Binding-site contacts:
Ligand atom O5 contacts residue ASP78 of chain 1.A at 3.6 Å.
Ligand atom C2 contacts residue ASN43 of chain 1.A at 2.4 Å.
Ligand atom C3 contacts residue ASN43 of chain 1.A at 3.8 Å.
Ligand atom C6 contacts residue SER46 of chain 1.A at 4.4 Å.
Ligand atom O7 contacts residue ASN43 of chain 1.A at 3.1 Å (h-bond).
Ligand atom C1 contacts residue SER46 of chain 1.A at 3.5 Å.
Ligand atom C6 contacts residue ASP78 of chain 1.A at 3.6 Å.
Ligand atom O5 contacts residue ASN43 of chain 1.A at 2.4 Å (h-bond).
Ligand atom C1 contacts residue SER45 of chain 1.A at 4.2 Å.
Ligand atom C5 contacts residue SER46 of chain 1.A at 4.3 Å.
Ligand atom O5 contacts residue SER46 of chain 1.A at 3.0 Å (h-bond).
Ligand atom O6 contacts residue SER46 of chain 1.A at 4.2 Å.
Ligand atom C5 contacts residue ASP78 of chain 1.A at 4.2 Å.
Ligand atom C8 contacts residue ASN43 of chain 1.A at 4.2 Å.
Ligand atom C4 contacts residue ASN43 of chain 1.A at 4.2 Å.
Ligand atom C7 contacts residue ASN43 of chain 1.A at 3.1 Å.
Ligand atom C5 contacts residue ASN43 of chain 1.A at 3.7 Å.
Ligand atom O6 contacts residue ASP78 of chain 1.A at 4.4 Å.
Ligand atom C4 contacts residue ASP78 of chain 1.A at 4.0 Å.
Ligand atom N2 contacts residue ASN43 of chain 1.A at 2.9 Å (h-bond).
Ligand atom C1 contacts residue ASN43 of chain 1.A at 1.4 Å.
Ligand atom O5 contacts residue SER45 of chain 1.A at 4.4 Å.

Sequence of chain 1.A:
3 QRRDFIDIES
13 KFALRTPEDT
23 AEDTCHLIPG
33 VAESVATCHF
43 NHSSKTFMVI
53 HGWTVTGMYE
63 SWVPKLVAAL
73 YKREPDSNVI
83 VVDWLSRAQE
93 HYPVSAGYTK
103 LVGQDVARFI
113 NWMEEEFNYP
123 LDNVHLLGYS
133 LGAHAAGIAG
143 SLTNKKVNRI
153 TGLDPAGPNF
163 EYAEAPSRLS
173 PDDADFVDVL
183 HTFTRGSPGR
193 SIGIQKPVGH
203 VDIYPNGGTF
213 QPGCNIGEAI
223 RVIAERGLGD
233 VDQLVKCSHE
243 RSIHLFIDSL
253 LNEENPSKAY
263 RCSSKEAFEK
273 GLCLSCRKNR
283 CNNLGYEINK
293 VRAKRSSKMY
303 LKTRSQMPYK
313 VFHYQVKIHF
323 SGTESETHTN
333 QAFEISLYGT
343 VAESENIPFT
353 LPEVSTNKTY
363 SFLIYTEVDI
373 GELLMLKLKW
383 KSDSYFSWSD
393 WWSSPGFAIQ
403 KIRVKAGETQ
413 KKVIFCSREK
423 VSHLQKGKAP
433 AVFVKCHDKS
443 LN

The protein below binds the small molecule below.
Small molecule (SMILES): CC(=O)N[C@@H]1[C@@H](O)[C@H](O)[C@@H](CO)O[C@H]1O